Sequence of chain 4.A:
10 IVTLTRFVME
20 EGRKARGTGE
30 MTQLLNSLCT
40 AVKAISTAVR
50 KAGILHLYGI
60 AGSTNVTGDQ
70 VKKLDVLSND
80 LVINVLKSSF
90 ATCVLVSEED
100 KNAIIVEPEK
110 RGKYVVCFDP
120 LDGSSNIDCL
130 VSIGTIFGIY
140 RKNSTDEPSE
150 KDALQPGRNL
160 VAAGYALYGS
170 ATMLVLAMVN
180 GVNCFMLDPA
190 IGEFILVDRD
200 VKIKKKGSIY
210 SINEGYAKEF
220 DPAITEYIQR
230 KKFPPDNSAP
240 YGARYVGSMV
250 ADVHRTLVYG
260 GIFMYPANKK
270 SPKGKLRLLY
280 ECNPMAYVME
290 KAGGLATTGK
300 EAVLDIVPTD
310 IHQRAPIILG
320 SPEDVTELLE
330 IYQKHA

Binding-site contacts:
Ligand atom O3 contacts residue SER247 of chain 3.A at 3.7 Å.
Ligand atom O1P contacts residue LYS274 of chain 3.A at 3.9 Å.
Ligand atom O6 contacts residue TYR264 of chain 3.A at 2.9 Å.
Ligand atom O1 contacts residue PO41 of chain 3.C at 3.5 Å (h-bond).
Ligand atom O6 contacts residue TYR244 of chain 3.A at 3.5 Å (h-bond).
Ligand atom C1 contacts residue PO41 of chain 3.C at 3.2 Å.
Ligand atom C1 contacts residue MN1 of chain 3.E at 3.7 Å.
Ligand atom O3 contacts residue GLY122 of chain 3.A at 3.9 Å.
Ligand atom P contacts residue TYR264 of chain 3.A at 3.5 Å.
Ligand atom O3 contacts residue MET248 of chain 3.A at 2.7 Å (h-bond).
Ligand atom O3 contacts residue GLY246 of chain 3.A at 3.9 Å.
Ligand atom O4 contacts residue MET248 of chain 3.A at 3.6 Å (h-bond).
Ligand atom O2 contacts residue GLY122 of chain 3.A at 3.8 Å.
Ligand atom O2P contacts residue ARG243 of chain 4.A at 3.0 Å (salt-bridge).
Ligand atom O2 contacts residue PO41 of chain 3.C at 2.9 Å (h-bond).
Ligand atom C3 contacts residue ASP121 of chain 3.A at 3.5 Å.
Ligand atom O1 contacts residue ARG276 of chain 3.A at 3.5 Å (salt-bridge).
Ligand atom C1 contacts residue GLU280 of chain 3.A at 3.9 Å.
Ligand atom O1P contacts residue TYR215 of chain 3.A at 2.7 Å (h-bond).
Ligand atom O2P contacts residue LYS274 of chain 3.A at 3.8 Å.
Ligand atom O3P contacts residue ASN212 of chain 3.A at 2.6 Å (h-bond).
Ligand atom C3 contacts residue MET248 of chain 3.A at 3.6 Å (hydrophobic).
Ligand atom O1P contacts residue TYR264 of chain 3.A at 2.5 Å (h-bond).
Ligand atom O1 contacts residue LYS274 of chain 3.A at 2.9 Å.
Ligand atom O3P contacts residue TYR244 of chain 3.A at 2.9 Å (h-bond).
Ligand atom C1 contacts residue ARG276 of chain 3.A at 3.8 Å.
Ligand atom C6 contacts residue GLY246 of chain 3.A at 3.8 Å.
Ligand atom P contacts residue LYS274 of chain 3.A at 3.9 Å.
Ligand atom O5 contacts residue LYS274 of chain 3.A at 3.3 Å (salt-bridge).
Ligand atom O1P contacts residue ASN212 of chain 3.A at 3.5 Å (h-bond).
Ligand atom C4 contacts residue GLY246 of chain 3.A at 3.3 Å.
Ligand atom O6 contacts residue LYS274 of chain 3.A at 3.4 Å (salt-bridge).
Ligand atom P contacts residue ASN212 of chain 3.A at 3.5 Å.
Ligand atom O3 contacts residue ASP121 of chain 3.A at 2.5 Å (salt-bridge).
Ligand atom C6 contacts residue TYR244 of chain 3.A at 3.5 Å (hydrophobic).
Ligand atom P contacts residue TYR244 of chain 3.A at 3.8 Å.
Ligand atom C4 contacts residue MET248 of chain 3.A at 3.7 Å (hydrophobic).
Ligand atom C2 contacts residue PO41 of chain 3.C at 3.6 Å.
Ligand atom O3P contacts residue ARG243 of chain 4.A at 3.0 Å (salt-bridge).
Ligand atom C6 contacts residue TYR264 of chain 3.A at 3.8 Å (hydrophobic).

Sequence of chain 3.A:
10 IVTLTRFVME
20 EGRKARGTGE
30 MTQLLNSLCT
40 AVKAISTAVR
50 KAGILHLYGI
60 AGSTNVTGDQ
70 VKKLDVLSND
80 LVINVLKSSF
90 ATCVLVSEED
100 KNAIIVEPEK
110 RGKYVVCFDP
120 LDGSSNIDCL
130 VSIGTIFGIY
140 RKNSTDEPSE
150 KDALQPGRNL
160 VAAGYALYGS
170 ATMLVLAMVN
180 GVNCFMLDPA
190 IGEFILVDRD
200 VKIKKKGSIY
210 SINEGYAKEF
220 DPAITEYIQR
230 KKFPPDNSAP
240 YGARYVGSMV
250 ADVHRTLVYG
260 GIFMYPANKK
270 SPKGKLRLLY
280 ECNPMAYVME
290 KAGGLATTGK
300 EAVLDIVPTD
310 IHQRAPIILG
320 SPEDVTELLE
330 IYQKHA

The protein below binds the small molecule below.
Small molecule (SMILES): O=P(O)(O)OC[C@H]1O[C@](O)(CO)[C@@H](O)[C@@H]1O